This small molecule binds to this protein.
Small molecule (SMILES): CC(=O)C(=O)O

Sequence of chain 2.C:
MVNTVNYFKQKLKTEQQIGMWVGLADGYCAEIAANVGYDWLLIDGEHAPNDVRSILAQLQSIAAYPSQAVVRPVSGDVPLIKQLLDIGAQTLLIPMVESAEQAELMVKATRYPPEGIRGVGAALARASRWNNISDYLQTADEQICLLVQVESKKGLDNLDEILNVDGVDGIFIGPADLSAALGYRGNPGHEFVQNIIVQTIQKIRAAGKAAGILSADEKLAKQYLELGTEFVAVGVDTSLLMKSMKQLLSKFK

Sequence of chain 2.B:
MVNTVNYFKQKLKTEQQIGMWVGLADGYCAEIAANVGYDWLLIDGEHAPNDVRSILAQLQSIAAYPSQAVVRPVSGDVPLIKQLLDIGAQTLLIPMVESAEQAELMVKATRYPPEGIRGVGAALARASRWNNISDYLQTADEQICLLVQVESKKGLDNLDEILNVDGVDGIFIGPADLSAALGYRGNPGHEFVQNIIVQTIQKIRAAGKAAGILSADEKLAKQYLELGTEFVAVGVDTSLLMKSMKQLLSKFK

Binding-site contacts:
Ligand atom OXT contacts residue GLY174 of chain 2.B at 3.6 Å.
Ligand atom C contacts residue ALA176 of chain 2.B at 3.6 Å (hydrophobic).
Ligand atom CB contacts residue LEU214 of chain 2.B at 3.9 Å (hydrophobic).
Ligand atom O3 contacts residue HBA1 of chain 2.I at 2.9 Å (h-bond).
Ligand atom OXT contacts residue VAL120 of chain 2.C at 4.0 Å.
Ligand atom OXT contacts residue ZN1 of chain 2.J at 2.2 Å.
Ligand atom OXT contacts residue PRO175 of chain 2.B at 4.2 Å.
Ligand atom O3 contacts residue GLU151 of chain 2.B at 3.2 Å (salt-bridge).
Ligand atom CA contacts residue ZN1 of chain 2.J at 2.9 Å.
Ligand atom O3 contacts residue ZN1 of chain 2.J at 2.1 Å.
Ligand atom OXT contacts residue ALA176 of chain 2.B at 3.5 Å.
Ligand atom CB contacts residue GLY174 of chain 2.B at 4.0 Å.
Ligand atom O contacts residue HBA1 of chain 2.I at 4.3 Å.
Ligand atom O3 contacts residue ARG72 of chain 2.B at 2.8 Å (salt-bridge).
Ligand atom O contacts residue ALA176 of chain 2.B at 2.8 Å (h-bond).
Ligand atom C contacts residue HBA1 of chain 2.I at 3.8 Å.
Ligand atom C contacts residue GLU151 of chain 2.B at 3.8 Å.
Ligand atom CB contacts residue PHE172 of chain 2.B at 3.7 Å (hydrophobic).
Ligand atom C contacts residue ZN1 of chain 2.J at 2.9 Å.
Ligand atom CA contacts residue GLY174 of chain 2.B at 3.6 Å.
Ligand atom OXT contacts residue GLU151 of chain 2.B at 3.1 Å (salt-bridge).
Ligand atom CB contacts residue TRP21 of chain 2.B at 4.2 Å (hydrophobic).
Ligand atom O contacts residue PRO175 of chain 2.B at 3.0 Å (h-bond).
Ligand atom CB contacts residue ARG72 of chain 2.B at 4.0 Å.
Ligand atom O contacts residue ZN1 of chain 2.J at 4.2 Å.
Ligand atom O3 contacts residue GLY174 of chain 2.B at 4.0 Å.
Ligand atom CB contacts residue HBA1 of chain 2.I at 3.3 Å.
Ligand atom O3 contacts residue ASP177 of chain 2.B at 4.2 Å.
Ligand atom C contacts residue PRO175 of chain 2.B at 3.8 Å (hydrophobic).
Ligand atom CA contacts residue GLU151 of chain 2.B at 3.8 Å.
Ligand atom C contacts residue ASP177 of chain 2.B at 3.9 Å.
Ligand atom OXT contacts residue HBA1 of chain 2.I at 4.2 Å.
Ligand atom O contacts residue ASP177 of chain 2.B at 4.1 Å.
Ligand atom O contacts residue GLY174 of chain 2.B at 3.2 Å.
Ligand atom O3 contacts residue GLN149 of chain 2.B at 3.1 Å (h-bond).
Ligand atom CA contacts residue ARG72 of chain 2.B at 3.8 Å.
Ligand atom CA contacts residue GLN149 of chain 2.B at 3.9 Å.
Ligand atom C contacts residue GLY174 of chain 2.B at 3.3 Å.
Ligand atom CA contacts residue HBA1 of chain 2.I at 3.1 Å.
Ligand atom OXT contacts residue ASP177 of chain 2.B at 3.0 Å (salt-bridge).